Sequence of chain 6.A:
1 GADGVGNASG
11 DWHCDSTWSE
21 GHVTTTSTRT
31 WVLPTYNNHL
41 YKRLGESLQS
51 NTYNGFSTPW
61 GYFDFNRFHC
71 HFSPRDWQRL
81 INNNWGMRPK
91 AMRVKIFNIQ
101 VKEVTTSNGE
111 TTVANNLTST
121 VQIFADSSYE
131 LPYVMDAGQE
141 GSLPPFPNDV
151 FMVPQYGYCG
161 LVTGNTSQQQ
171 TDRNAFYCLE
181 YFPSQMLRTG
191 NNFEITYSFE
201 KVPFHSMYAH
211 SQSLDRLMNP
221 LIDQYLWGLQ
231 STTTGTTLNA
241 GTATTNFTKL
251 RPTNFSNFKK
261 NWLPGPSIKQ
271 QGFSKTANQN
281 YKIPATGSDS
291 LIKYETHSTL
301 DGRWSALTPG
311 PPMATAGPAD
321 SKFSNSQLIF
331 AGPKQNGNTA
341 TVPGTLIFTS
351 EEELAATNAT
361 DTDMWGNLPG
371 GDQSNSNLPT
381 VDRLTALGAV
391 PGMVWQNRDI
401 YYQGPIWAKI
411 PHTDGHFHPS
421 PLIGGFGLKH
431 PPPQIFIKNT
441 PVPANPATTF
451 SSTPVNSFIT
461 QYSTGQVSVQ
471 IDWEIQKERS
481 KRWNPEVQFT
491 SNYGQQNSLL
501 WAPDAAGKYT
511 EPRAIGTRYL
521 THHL

This small molecule binds to this protein.
Small molecule (SMILES): Nc1ncnc2c1ncn2[C@H]1C[C@H](O)[C@@H](COP(=O)(O)O)O1

Binding-site contacts:
Ligand atom C2 contacts residue GLY427 of chain 6.A at 3.4 Å.
Ligand atom O2P contacts residue PRO419 of chain 6.A at 4.2 Å.
Ligand atom C2 contacts residue VAL202 of chain 6.A at 4.3 Å (hydrophobic).
Ligand atom N6 contacts residue SER420 of chain 6.A at 4.0 Å.
Ligand atom C5 contacts residue PRO203 of chain 6.A at 4.3 Å (hydrophobic).
Ligand atom N9 contacts residue HIS418 of chain 6.A at 4.3 Å.
Ligand atom N6 contacts residue PHE426 of chain 6.A at 3.8 Å.
Ligand atom N3 contacts residue PRO419 of chain 6.A at 4.3 Å.
Ligand atom O2P contacts residue HIS416 of chain 6.A at 2.8 Å (h-bond).
Ligand atom C6 contacts residue GLY427 of chain 6.A at 3.7 Å.
Ligand atom O4' contacts residue HIS418 of chain 6.A at 4.1 Å.
Ligand atom N1 contacts residue GLY427 of chain 6.A at 2.7 Å (h-bond).
Ligand atom O4' contacts residue PRO419 of chain 6.A at 4.3 Å.
Ligand atom N6 contacts residue PRO419 of chain 6.A at 3.4 Å (h-bond).
Ligand atom N1 contacts residue VAL202 of chain 6.A at 3.7 Å.
Ligand atom C8 contacts residue PRO203 of chain 6.A at 4.4 Å (hydrophobic).
Ligand atom N3 contacts residue PRO203 of chain 6.A at 4.4 Å.
Ligand atom C5 contacts residue PRO419 of chain 6.A at 3.7 Å (hydrophobic).
Ligand atom N1 contacts residue PRO419 of chain 6.A at 3.5 Å (h-bond).
Ligand atom O5' contacts residue PRO419 of chain 6.A at 3.9 Å.
Ligand atom C4 contacts residue PRO419 of chain 6.A at 4.2 Å (hydrophobic).
Ligand atom N6 contacts residue VAL202 of chain 6.A at 4.0 Å.
Ligand atom C6 contacts residue PRO203 of chain 6.A at 4.4 Å (hydrophobic).
Ligand atom C4 contacts residue PRO203 of chain 6.A at 4.2 Å (hydrophobic).
Ligand atom C1' contacts residue HIS418 of chain 6.A at 4.1 Å.
Ligand atom N7 contacts residue HIS418 of chain 6.A at 4.4 Å.
Ligand atom N6 contacts residue GLY427 of chain 6.A at 2.8 Å (h-bond).
Ligand atom C5 contacts residue SER420 of chain 6.A at 4.3 Å.
Ligand atom N7 contacts residue SER420 of chain 6.A at 3.9 Å.
Ligand atom C2 contacts residue PRO419 of chain 6.A at 4.0 Å (hydrophobic).
Ligand atom N9 contacts residue PRO203 of chain 6.A at 4.2 Å.
Ligand atom C8 contacts residue HIS418 of chain 6.A at 3.7 Å.
Ligand atom P contacts residue HIS416 of chain 6.A at 4.0 Å.
Ligand atom C6 contacts residue SER420 of chain 6.A at 4.3 Å.
Ligand atom C6 contacts residue PRO419 of chain 6.A at 3.2 Å (hydrophobic).
Ligand atom O1P contacts residue HIS416 of chain 6.A at 4.2 Å.
Ligand atom N6 contacts residue GLY425 of chain 6.A at 4.1 Å.
Ligand atom C6 contacts residue VAL202 of chain 6.A at 3.9 Å (hydrophobic).
Ligand atom N7 contacts residue PRO419 of chain 6.A at 4.3 Å.
Ligand atom C2' contacts residue PRO203 of chain 6.A at 4.0 Å (hydrophobic).